Binding-site contacts:
Ligand atom C1 contacts residue ASN209 of chain 1.G at 1.5 Å.
Ligand atom C5 contacts residue ASN209 of chain 1.G at 3.8 Å.
Ligand atom C1 contacts residue THR211 of chain 1.G at 4.3 Å.
Ligand atom C4 contacts residue ASN209 of chain 1.G at 4.4 Å.
Ligand atom O5 contacts residue ASN209 of chain 1.G at 2.5 Å (h-bond).
Ligand atom C8 contacts residue THR219 of chain 1.G at 4.1 Å.
Ligand atom C2 contacts residue ASN209 of chain 1.G at 2.6 Å.
Ligand atom N2 contacts residue ASN209 of chain 1.G at 3.0 Å (h-bond).
Ligand atom O7 contacts residue ASN209 of chain 1.G at 3.8 Å.
Ligand atom O3 contacts residue THR219 of chain 1.G at 4.4 Å.
Ligand atom C6 contacts residue NAG1 of chain 1.LA at 4.1 Å.
Ligand atom C8 contacts residue ASN209 of chain 1.G at 3.7 Å.
Ligand atom C4 contacts residue THR219 of chain 1.G at 4.4 Å.
Ligand atom C8 contacts residue ASN220 of chain 1.G at 3.6 Å.
Ligand atom C8 contacts residue NAG1 of chain 1.MA at 4.0 Å.
Ligand atom O7 contacts residue NAG1 of chain 1.MA at 3.7 Å.
Ligand atom C3 contacts residue ASN209 of chain 1.G at 3.9 Å.
Ligand atom O6 contacts residue NAG1 of chain 1.LA at 4.0 Å.
Ligand atom C7 contacts residue NAG1 of chain 1.MA at 4.3 Å.
Ligand atom C7 contacts residue ASN209 of chain 1.G at 3.6 Å.
Ligand atom C2 contacts residue THR219 of chain 1.G at 4.2 Å.

This small molecule binds to this protein.
Small molecule (SMILES): CC(=O)N[C@@H]1[C@@H](O)[C@H](O)[C@@H](CO)O[C@H]1O

Sequence of chain 1.G:
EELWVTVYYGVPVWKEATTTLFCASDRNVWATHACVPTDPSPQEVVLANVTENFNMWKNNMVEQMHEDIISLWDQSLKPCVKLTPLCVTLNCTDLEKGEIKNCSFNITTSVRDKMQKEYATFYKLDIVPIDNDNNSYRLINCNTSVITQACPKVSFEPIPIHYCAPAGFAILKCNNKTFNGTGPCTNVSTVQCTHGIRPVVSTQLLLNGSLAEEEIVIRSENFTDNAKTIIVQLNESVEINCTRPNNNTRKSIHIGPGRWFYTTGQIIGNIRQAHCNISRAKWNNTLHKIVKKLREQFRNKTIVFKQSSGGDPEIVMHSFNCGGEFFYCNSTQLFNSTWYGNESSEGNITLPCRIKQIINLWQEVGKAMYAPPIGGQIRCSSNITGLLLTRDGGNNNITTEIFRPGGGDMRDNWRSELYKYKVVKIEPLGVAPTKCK